A protein and the small-molecule ligand that binds it are described below.
Small molecule (SMILES): CC(=O)N[C@H]1[C@H](O[C@H]2[C@H](O)[C@@H](NC(C)=O)CO[C@@H]2CO)O[C@H](CO)[C@@H](O[C@@H]2O[C@H](CO[C@H]3O[C@H](CO)[C@@H](O)[C@H](O[C@H]4O[C@H](CO)[C@@H](O)[C@H](O)[C@@H]4O)[C@@H]3O)[C@@H](O)[C@H](O[C@H]3O[C@H](CO)[C@@H](O)[C@H](O)[C@@H]3O)[C@@H]2O)[C@@H]1O

Sequence of chain 1.B:
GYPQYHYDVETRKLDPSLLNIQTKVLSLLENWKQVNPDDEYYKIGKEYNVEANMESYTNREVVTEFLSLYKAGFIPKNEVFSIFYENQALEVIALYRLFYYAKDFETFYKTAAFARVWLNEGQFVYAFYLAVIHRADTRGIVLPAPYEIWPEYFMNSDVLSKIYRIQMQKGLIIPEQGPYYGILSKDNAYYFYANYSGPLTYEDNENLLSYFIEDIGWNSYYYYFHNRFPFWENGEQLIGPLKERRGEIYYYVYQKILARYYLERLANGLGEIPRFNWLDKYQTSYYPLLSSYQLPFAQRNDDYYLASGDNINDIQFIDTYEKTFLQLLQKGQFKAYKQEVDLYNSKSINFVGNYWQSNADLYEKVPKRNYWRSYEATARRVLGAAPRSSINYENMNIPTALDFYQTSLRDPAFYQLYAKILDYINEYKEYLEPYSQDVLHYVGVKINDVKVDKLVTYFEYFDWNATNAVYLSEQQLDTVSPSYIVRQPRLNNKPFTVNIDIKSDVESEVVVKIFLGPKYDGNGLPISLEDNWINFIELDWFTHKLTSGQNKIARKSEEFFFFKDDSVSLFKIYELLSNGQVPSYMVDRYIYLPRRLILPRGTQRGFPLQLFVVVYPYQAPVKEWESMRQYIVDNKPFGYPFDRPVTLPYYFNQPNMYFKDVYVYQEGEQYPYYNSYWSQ

Binding-site contacts:
Ligand atom O5 contacts residue THR483 of chain 1.B at 3.8 Å.
Ligand atom C1 contacts residue THR483 of chain 1.B at 3.6 Å.
Ligand atom C7 contacts residue ASN481 of chain 1.B at 3.3 Å.
Ligand atom O4 contacts residue THR39 of chain 1.B at 4.0 Å.
Ligand atom C5 contacts residue ASN481 of chain 1.B at 3.6 Å.
Ligand atom N2 contacts residue SER499 of chain 1.B at 3.6 Å (h-bond).
Ligand atom C4 contacts residue SER497 of chain 1.B at 3.9 Å.
Ligand atom O7 contacts residue ILE501 of chain 1.B at 3.7 Å.
Ligand atom C1 contacts residue ASN481 of chain 1.B at 1.4 Å.
Ligand atom N2 contacts residue GLU46 of chain 1.B at 3.5 Å (salt-bridge).
Ligand atom C8 contacts residue ASN47 of chain 1.B at 3.9 Å.
Ligand atom O7 contacts residue SER497 of chain 1.B at 2.8 Å (h-bond).
Ligand atom O4 contacts residue SER497 of chain 1.B at 3.2 Å (h-bond).
Ligand atom N2 contacts residue ASN481 of chain 1.B at 3.0 Å (h-bond).
Ligand atom C7 contacts residue PHE587 of chain 1.B at 4.0 Å (hydrophobic).
Ligand atom C8 contacts residue GLU46 of chain 1.B at 4.0 Å.
Ligand atom C5 contacts residue TYR590 of chain 1.B at 4.1 Å (hydrophobic).
Ligand atom O2 contacts residue ASP494 of chain 1.B at 3.8 Å.
Ligand atom C7 contacts residue ILE501 of chain 1.B at 4.0 Å (hydrophobic).
Ligand atom O6 contacts residue GLU46 of chain 1.B at 3.1 Å (salt-bridge).
Ligand atom C3 contacts residue ASN481 of chain 1.B at 3.8 Å.
Ligand atom O6 contacts residue LEU586 of chain 1.B at 2.9 Å.
Ligand atom C7 contacts residue SER497 of chain 1.B at 3.1 Å.
Ligand atom C2 contacts residue ASN481 of chain 1.B at 2.4 Å.
Ligand atom O3 contacts residue PHE587 of chain 1.B at 4.1 Å.
Ligand atom N2 contacts residue SER497 of chain 1.B at 3.7 Å.
Ligand atom C3 contacts residue SER499 of chain 1.B at 4.0 Å.
Ligand atom C8 contacts residue ASN481 of chain 1.B at 3.1 Å.
Ligand atom C8 contacts residue SER497 of chain 1.B at 3.6 Å.
Ligand atom C8 contacts residue SER585 of chain 1.B at 3.2 Å.
Ligand atom O4 contacts residue GLU56 of chain 1.B at 3.6 Å (salt-bridge).
Ligand atom O5 contacts residue ASN481 of chain 1.B at 2.3 Å (h-bond).
Ligand atom C8 contacts residue PHE587 of chain 1.B at 3.5 Å (hydrophobic).
Ligand atom C6 contacts residue GLU46 of chain 1.B at 3.9 Å.
Ligand atom C6 contacts residue SER497 of chain 1.B at 3.8 Å.
Ligand atom C6 contacts residue TYR590 of chain 1.B at 4.1 Å (hydrophobic).
Ligand atom O7 contacts residue VAL496 of chain 1.B at 4.0 Å.
Ligand atom C4 contacts residue ASN481 of chain 1.B at 4.1 Å.
Ligand atom O4 contacts residue ASP55 of chain 1.B at 3.7 Å.
Ligand atom C5 contacts residue SER497 of chain 1.B at 3.6 Å.